Binding-site contacts:
Ligand atom C7 contacts residue ASN45 of chain 1.B at 3.5 Å.
Ligand atom O5 contacts residue ASN50 of chain 1.B at 3.2 Å (h-bond).
Ligand atom O6 contacts residue GLU49 of chain 1.B at 3.7 Å.
Ligand atom C8 contacts residue ARG326 of chain 1.B at 3.8 Å.
Ligand atom C5 contacts residue ASN45 of chain 1.B at 3.6 Å.
Ligand atom O6 contacts residue ASN50 of chain 1.B at 3.8 Å.
Ligand atom C6 contacts residue THR47 of chain 1.B at 4.0 Å.
Ligand atom C5 contacts residue ASN50 of chain 1.B at 4.3 Å.
Ligand atom O5 contacts residue ASN45 of chain 1.B at 2.3 Å (h-bond).
Ligand atom O7 contacts residue ASN45 of chain 1.B at 3.5 Å (h-bond).
Ligand atom C1 contacts residue ASN50 of chain 1.B at 4.0 Å.
Ligand atom O6 contacts residue THR47 of chain 1.B at 2.7 Å (h-bond).
Ligand atom C2 contacts residue ASN45 of chain 1.B at 2.4 Å.
Ligand atom C1 contacts residue ASN45 of chain 1.B at 1.4 Å.
Ligand atom N2 contacts residue ASN45 of chain 1.B at 3.0 Å (h-bond).
Ligand atom C3 contacts residue ASN45 of chain 1.B at 3.8 Å.
Ligand atom C8 contacts residue GLU49 of chain 1.B at 3.8 Å.
Ligand atom C4 contacts residue ASN45 of chain 1.B at 4.2 Å.
Ligand atom C8 contacts residue ASP324 of chain 1.B at 4.2 Å.
Ligand atom C6 contacts residue ASN50 of chain 1.B at 4.0 Å.
Ligand atom O5 contacts residue THR47 of chain 1.B at 4.2 Å.

Sequence of chain 1.B:
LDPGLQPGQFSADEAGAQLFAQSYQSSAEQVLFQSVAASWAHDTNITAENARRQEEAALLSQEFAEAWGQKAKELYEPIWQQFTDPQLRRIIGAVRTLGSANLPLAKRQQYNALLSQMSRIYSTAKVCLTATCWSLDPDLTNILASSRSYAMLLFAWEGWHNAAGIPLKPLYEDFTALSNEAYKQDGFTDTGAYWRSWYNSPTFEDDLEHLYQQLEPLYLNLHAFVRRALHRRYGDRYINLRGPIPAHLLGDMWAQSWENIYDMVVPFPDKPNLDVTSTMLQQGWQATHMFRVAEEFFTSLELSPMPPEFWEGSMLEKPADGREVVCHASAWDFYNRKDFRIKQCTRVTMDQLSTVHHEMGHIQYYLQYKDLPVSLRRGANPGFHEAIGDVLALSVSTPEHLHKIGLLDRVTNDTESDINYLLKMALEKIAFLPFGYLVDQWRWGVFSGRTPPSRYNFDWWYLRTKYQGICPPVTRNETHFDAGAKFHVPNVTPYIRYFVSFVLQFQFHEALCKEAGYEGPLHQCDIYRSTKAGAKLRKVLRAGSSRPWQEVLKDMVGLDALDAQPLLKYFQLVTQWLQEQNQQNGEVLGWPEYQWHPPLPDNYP

A small-molecule ligand and the protein it binds are described below.
Small molecule (SMILES): CC(=O)N[C@H]1[C@H](O[C@H]2[C@H](O)[C@@H](NC(C)=O)CO[C@@H]2CO)O[C@H](CO)[C@@H](O)[C@@H]1O